Sequence of chain 1.B:
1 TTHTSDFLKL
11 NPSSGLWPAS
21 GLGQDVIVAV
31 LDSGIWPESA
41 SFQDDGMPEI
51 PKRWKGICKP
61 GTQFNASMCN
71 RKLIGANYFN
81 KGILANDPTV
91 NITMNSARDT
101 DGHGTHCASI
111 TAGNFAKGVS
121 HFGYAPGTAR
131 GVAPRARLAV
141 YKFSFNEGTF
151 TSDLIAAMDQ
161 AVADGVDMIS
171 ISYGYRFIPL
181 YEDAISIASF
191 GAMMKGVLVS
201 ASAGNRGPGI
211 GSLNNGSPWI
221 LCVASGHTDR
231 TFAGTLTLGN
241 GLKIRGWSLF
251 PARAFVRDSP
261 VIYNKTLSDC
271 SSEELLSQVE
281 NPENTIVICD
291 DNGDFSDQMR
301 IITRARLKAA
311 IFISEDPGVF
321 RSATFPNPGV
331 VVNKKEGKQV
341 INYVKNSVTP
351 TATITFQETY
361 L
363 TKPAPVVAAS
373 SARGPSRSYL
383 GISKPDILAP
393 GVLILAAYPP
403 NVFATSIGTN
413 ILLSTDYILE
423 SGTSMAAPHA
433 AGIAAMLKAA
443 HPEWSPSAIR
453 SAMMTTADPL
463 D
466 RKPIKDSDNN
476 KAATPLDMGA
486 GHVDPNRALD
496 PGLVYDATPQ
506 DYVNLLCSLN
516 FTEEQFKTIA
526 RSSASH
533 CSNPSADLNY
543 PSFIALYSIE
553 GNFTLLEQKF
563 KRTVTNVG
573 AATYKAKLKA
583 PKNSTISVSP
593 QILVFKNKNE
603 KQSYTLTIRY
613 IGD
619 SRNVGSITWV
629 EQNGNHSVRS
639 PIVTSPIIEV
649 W

A small-molecule ligand and the protein it binds are described below.
Small molecule (SMILES): CC(=O)N[C@H]1[C@H](O[C@H]2[C@H](O[C@@H]3O[C@@H](C)[C@@H](O)[C@@H](O)[C@@H]3O)[C@@H](NC(C)=O)CO[C@@H]2CO)O[C@H](CO)[C@@H](O)[C@@H]1O

Binding-site contacts:
Ligand atom C1 contacts residue ASN264 of chain 1.B at 1.4 Å.
Ligand atom O6 contacts residue LEU275 of chain 1.B at 4.3 Å.
Ligand atom C2 contacts residue ASN264 of chain 1.B at 2.4 Å.
Ligand atom C1 contacts residue THR266 of chain 1.B at 4.0 Å.
Ligand atom C4 contacts residue ASN264 of chain 1.B at 4.2 Å.
Ligand atom O4 contacts residue GLN278 of chain 1.B at 4.5 Å.
Ligand atom O5 contacts residue THR266 of chain 1.B at 3.6 Å.
Ligand atom O5 contacts residue LEU267 of chain 1.B at 4.4 Å.
Ligand atom O7 contacts residue ASN264 of chain 1.B at 4.1 Å.
Ligand atom O3 contacts residue GLN278 of chain 1.B at 4.2 Å.
Ligand atom C7 contacts residue GLN278 of chain 1.B at 4.4 Å.
Ligand atom C8 contacts residue THR266 of chain 1.B at 4.0 Å.
Ligand atom O5 contacts residue ASN264 of chain 1.B at 2.3 Å (h-bond).
Ligand atom C6 contacts residue GLN278 of chain 1.B at 3.4 Å.
Ligand atom C3 contacts residue GLN278 of chain 1.B at 3.3 Å.
Ligand atom C3 contacts residue ASN264 of chain 1.B at 3.7 Å.
Ligand atom N2 contacts residue GLN278 of chain 1.B at 3.2 Å (h-bond).
Ligand atom N2 contacts residue ASN264 of chain 1.B at 2.8 Å (h-bond).
Ligand atom C4 contacts residue GLN278 of chain 1.B at 4.2 Å.
Ligand atom C1 contacts residue GLN278 of chain 1.B at 3.6 Å.
Ligand atom O5 contacts residue GLN278 of chain 1.B at 4.4 Å.
Ligand atom C6 contacts residue THR266 of chain 1.B at 3.6 Å.
Ligand atom C8 contacts residue LEU275 of chain 1.B at 4.4 Å (hydrophobic).
Ligand atom O6 contacts residue GLN278 of chain 1.B at 2.8 Å (h-bond).
Ligand atom C5 contacts residue THR266 of chain 1.B at 3.7 Å.
Ligand atom C5 contacts residue GLN278 of chain 1.B at 4.1 Å.
Ligand atom C7 contacts residue ASN264 of chain 1.B at 3.6 Å.
Ligand atom C5 contacts residue ASN264 of chain 1.B at 3.6 Å.
Ligand atom C2 contacts residue GLN278 of chain 1.B at 3.5 Å.